This small molecule binds to this protein.
Small molecule (SMILES): O=C(Cn1nnnc1COc1ccccc1Cl)NNC(=O)Nc1ccc(Cl)cc1

Sequence of chain 1.B:
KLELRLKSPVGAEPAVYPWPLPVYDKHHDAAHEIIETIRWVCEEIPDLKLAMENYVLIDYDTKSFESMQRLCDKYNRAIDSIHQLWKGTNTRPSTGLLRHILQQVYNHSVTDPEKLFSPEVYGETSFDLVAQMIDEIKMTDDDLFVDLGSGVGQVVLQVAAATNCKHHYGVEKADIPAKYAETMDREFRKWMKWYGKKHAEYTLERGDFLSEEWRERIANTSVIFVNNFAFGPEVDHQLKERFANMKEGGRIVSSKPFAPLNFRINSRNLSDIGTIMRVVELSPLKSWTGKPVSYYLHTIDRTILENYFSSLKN

Binding-site contacts:
Ligand atom N6 contacts residue GLN169 of chain 1.B at 3.0 Å (h-bond).
Ligand atom C20 contacts residue ASP162 of chain 1.B at 3.4 Å.
Ligand atom C13 contacts residue ASN242 of chain 1.B at 3.1 Å.
Ligand atom C2 contacts residue GLY164 of chain 1.B at 3.8 Å.
Ligand atom O21 contacts residue ASN242 of chain 1.B at 3.4 Å.
Ligand atom N19 contacts residue GLY164 of chain 1.B at 3.4 Å (h-bond).
Ligand atom N7 contacts residue PRO134 of chain 1.B at 3.3 Å.
Ligand atom N22 contacts residue VAL170 of chain 1.B at 3.8 Å.
Ligand atom C12 contacts residue PHE132 of chain 1.B at 3.2 Å (hydrophobic).
Ligand atom CL2 contacts residue SER269 of chain 1.B at 3.3 Å.
Ligand atom N7 contacts residue GLN169 of chain 1.B at 3.7 Å.
Ligand atom CL1 contacts residue SER141 of chain 1.B at 3.4 Å.
Ligand atom C3 contacts residue VAL170 of chain 1.B at 3.7 Å (hydrophobic).
Ligand atom CL1 contacts residue VAL170 of chain 1.B at 3.6 Å.
Ligand atom C2 contacts residue SER165 of chain 1.B at 3.3 Å.
Ligand atom C24 contacts residue VAL241 of chain 1.B at 3.4 Å (hydrophobic).
Ligand atom C14 contacts residue ASN242 of chain 1.B at 3.3 Å.
Ligand atom C9 contacts residue PHE132 of chain 1.B at 3.4 Å (hydrophobic).
Ligand atom C11 contacts residue PHE132 of chain 1.B at 3.6 Å (hydrophobic).
Ligand atom N19 contacts residue ASP162 of chain 1.B at 2.9 Å (salt-bridge).
Ligand atom CL2 contacts residue SER270 of chain 1.B at 3.5 Å.
Ligand atom C25 contacts residue VAL241 of chain 1.B at 3.5 Å (hydrophobic).
Ligand atom N18 contacts residue GLY164 of chain 1.B at 2.8 Å (h-bond).
Ligand atom N6 contacts residue PRO134 of chain 1.B at 3.8 Å.
Ligand atom N6 contacts residue VAL167 of chain 1.B at 3.4 Å.
Ligand atom C12 contacts residue ASN242 of chain 1.B at 3.7 Å.
Ligand atom N22 contacts residue ASP162 of chain 1.B at 2.9 Å (salt-bridge).
Ligand atom N18 contacts residue ASP162 of chain 1.B at 3.7 Å.
Ligand atom O1 contacts residue GLY166 of chain 1.B at 3.5 Å (h-bond).
Ligand atom N5 contacts residue GLN169 of chain 1.B at 3.5 Å (h-bond).
Ligand atom CL1 contacts residue TYR137 of chain 1.B at 3.5 Å.
Ligand atom C13 contacts residue PHE132 of chain 1.B at 3.7 Å (hydrophobic).
Ligand atom C24 contacts residue PHE240 of chain 1.B at 3.7 Å (hydrophobic).
Ligand atom O1 contacts residue SER165 of chain 1.B at 3.2 Å (h-bond).
Ligand atom C24 contacts residue ASN242 of chain 1.B at 3.6 Å.
Ligand atom C16 contacts residue SER141 of chain 1.B at 3.8 Å.
Ligand atom O10 contacts residue PHE132 of chain 1.B at 3.5 Å (h-bond).
Ligand atom N18 contacts residue SER165 of chain 1.B at 3.5 Å.
Ligand atom C25 contacts residue VAL268 of chain 1.B at 3.5 Å (hydrophobic).
Ligand atom CL2 contacts residue TYR313 of chain 1.B at 3.8 Å.